Sequence of chain 1.C:
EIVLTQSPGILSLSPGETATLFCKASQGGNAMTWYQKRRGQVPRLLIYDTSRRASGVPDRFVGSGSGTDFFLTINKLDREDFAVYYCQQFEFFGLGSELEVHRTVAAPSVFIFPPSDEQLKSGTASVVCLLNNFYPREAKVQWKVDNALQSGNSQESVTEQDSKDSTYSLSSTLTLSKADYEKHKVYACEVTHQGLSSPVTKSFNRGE

A small-molecule ligand and the protein it binds are described below.
Small molecule (SMILES): CC(=O)N[C@@H]1[C@@H](O)[C@H](O)[C@@H](CO)O[C@H]1O

Binding-site contacts:
Ligand atom O6 contacts residue ASN30 of chain 1.C at 4.2 Å.
Ligand atom O6 contacts residue SO41 of chain 1.Q at 3.6 Å (h-bond).
Ligand atom O7 contacts residue GLU159 of chain 1.A at 3.1 Å (salt-bridge).
Ligand atom C1 contacts residue ASN160 of chain 1.A at 1.4 Å.
Ligand atom O5 contacts residue PHE90 of chain 1.C at 3.6 Å.
Ligand atom O6 contacts residue PHE90 of chain 1.C at 3.4 Å.
Ligand atom O4 contacts residue ASP49 of chain 1.C at 3.6 Å (salt-bridge).
Ligand atom C7 contacts residue ASN160 of chain 1.A at 3.3 Å.
Ligand atom C5 contacts residue ALA31 of chain 1.C at 4.3 Å (hydrophobic).
Ligand atom C3 contacts residue ASN160 of chain 1.A at 3.1 Å.
Ligand atom C7 contacts residue GLU159 of chain 1.A at 3.5 Å.
Ligand atom N2 contacts residue GLU159 of chain 1.A at 3.5 Å (salt-bridge).
Ligand atom C6 contacts residue PHE90 of chain 1.C at 4.3 Å (hydrophobic).
Ligand atom C6 contacts residue ALA31 of chain 1.C at 3.7 Å (hydrophobic).
Ligand atom C6 contacts residue SO41 of chain 1.Q at 3.4 Å.
Ligand atom O6 contacts residue ALA31 of chain 1.C at 3.5 Å (h-bond).
Ligand atom O5 contacts residue ASN160 of chain 1.A at 2.4 Å (h-bond).
Ligand atom C5 contacts residue ASN160 of chain 1.A at 3.5 Å.
Ligand atom O4 contacts residue ALA31 of chain 1.C at 3.8 Å.
Ligand atom C2 contacts residue ASN160 of chain 1.A at 1.6 Å.
Ligand atom O7 contacts residue ASN160 of chain 1.A at 3.8 Å.
Ligand atom O3 contacts residue ASN160 of chain 1.A at 4.0 Å.
Ligand atom N2 contacts residue ASN160 of chain 1.A at 2.2 Å (h-bond).
Ligand atom C2 contacts residue GLU159 of chain 1.A at 4.3 Å.
Ligand atom C5 contacts residue PHE90 of chain 1.C at 4.5 Å (hydrophobic).
Ligand atom C4 contacts residue ASN160 of chain 1.A at 3.6 Å.
Ligand atom C1 contacts residue PHE90 of chain 1.C at 4.3 Å (hydrophobic).

Sequence of chain 1.A:
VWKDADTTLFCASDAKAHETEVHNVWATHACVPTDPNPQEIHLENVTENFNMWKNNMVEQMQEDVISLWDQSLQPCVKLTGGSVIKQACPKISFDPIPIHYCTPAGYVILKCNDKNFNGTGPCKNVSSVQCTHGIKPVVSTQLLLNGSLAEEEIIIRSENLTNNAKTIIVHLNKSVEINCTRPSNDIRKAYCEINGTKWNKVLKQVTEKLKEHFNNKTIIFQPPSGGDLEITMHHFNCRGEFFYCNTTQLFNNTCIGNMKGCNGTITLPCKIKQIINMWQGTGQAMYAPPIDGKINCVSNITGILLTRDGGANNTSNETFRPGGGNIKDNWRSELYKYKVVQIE